Sequence of chain 1.G:
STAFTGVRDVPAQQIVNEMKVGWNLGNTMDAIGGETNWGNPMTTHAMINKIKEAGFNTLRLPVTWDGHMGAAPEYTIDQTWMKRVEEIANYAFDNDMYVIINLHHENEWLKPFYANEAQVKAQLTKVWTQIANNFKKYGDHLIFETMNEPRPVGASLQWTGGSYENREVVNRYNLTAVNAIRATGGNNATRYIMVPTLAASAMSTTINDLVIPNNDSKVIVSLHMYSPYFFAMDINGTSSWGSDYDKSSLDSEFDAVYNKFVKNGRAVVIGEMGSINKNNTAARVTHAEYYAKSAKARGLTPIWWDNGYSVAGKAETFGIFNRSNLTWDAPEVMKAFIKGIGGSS

The small molecule below binds the protein below.
Small molecule (SMILES): OC[C@H]1O[C@@H](O[C@H]2[C@H](O)[C@@H](O)[C@H](O[C@H]3[C@H](O)[C@@H](O)[C@H](O)O[C@@H]3CO)O[C@@H]2CO)[C@H](O)[C@@H](O)[C@@H]1O

Sequence of chain 1.C:
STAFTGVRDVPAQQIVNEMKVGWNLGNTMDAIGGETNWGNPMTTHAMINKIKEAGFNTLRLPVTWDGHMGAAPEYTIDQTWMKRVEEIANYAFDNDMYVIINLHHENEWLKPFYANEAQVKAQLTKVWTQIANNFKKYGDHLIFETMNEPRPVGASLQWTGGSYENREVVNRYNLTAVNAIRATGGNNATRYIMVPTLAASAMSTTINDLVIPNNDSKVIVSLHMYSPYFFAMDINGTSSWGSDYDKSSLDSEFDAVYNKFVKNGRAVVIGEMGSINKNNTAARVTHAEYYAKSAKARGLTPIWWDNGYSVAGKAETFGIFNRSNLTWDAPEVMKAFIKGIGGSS

Binding-site contacts:
Ligand atom O3 contacts residue SER227 of chain 1.G at 3.8 Å.
Ligand atom C6 contacts residue GLU253 of chain 1.C at 3.5 Å.
Ligand atom O2 contacts residue SER252 of chain 1.C at 3.2 Å (h-bond).
Ligand atom O2 contacts residue GLU253 of chain 1.G at 2.8 Å (salt-bridge).
Ligand atom O3 contacts residue ALA202 of chain 1.G at 3.8 Å.
Ligand atom O3 contacts residue SER252 of chain 1.C at 3.0 Å (h-bond).
Ligand atom O4 contacts residue MET203 of chain 1.G at 3.7 Å.
Ligand atom O1 contacts residue SER201 of chain 1.C at 3.6 Å (h-bond).
Ligand atom C3 contacts residue GLU253 of chain 1.C at 4.0 Å.
Ligand atom O6 contacts residue MET203 of chain 1.C at 3.8 Å.
Ligand atom O5 contacts residue MET203 of chain 1.C at 3.4 Å (h-bond).
Ligand atom C3 contacts residue GLU253 of chain 1.G at 3.1 Å.
Ligand atom O6 contacts residue ALA202 of chain 1.C at 2.7 Å (h-bond).
Ligand atom O3 contacts residue MET203 of chain 1.G at 3.3 Å.
Ligand atom C2 contacts residue GLU253 of chain 1.G at 3.4 Å.
Ligand atom C2 contacts residue SER204 of chain 1.G at 3.7 Å.
Ligand atom O1 contacts residue MET203 of chain 1.C at 3.6 Å (h-bond).
Ligand atom O5 contacts residue MET203 of chain 1.G at 3.7 Å.
Ligand atom O2 contacts residue ALA202 of chain 1.G at 4.0 Å.
Ligand atom C5 contacts residue GLU253 of chain 1.C at 3.4 Å.
Ligand atom C1 contacts residue GLU253 of chain 1.C at 3.8 Å.
Ligand atom O4 contacts residue GLU253 of chain 1.C at 3.5 Å.
Ligand atom O5 contacts residue GLU253 of chain 1.C at 3.9 Å.
Ligand atom C6 contacts residue ALA256 of chain 1.C at 4.0 Å (hydrophobic).
Ligand atom C1 contacts residue MET203 of chain 1.C at 3.8 Å (hydrophobic).
Ligand atom O2 contacts residue GLU253 of chain 1.C at 3.5 Å.
Ligand atom C2 contacts residue ALA202 of chain 1.G at 4.0 Å (hydrophobic).
Ligand atom O5 contacts residue ALA202 of chain 1.C at 3.2 Å.
Ligand atom C3 contacts residue SER204 of chain 1.G at 3.4 Å.
Ligand atom O3 contacts residue SER204 of chain 1.G at 3.0 Å (h-bond).
Ligand atom O6 contacts residue ALA256 of chain 1.C at 3.6 Å.
Ligand atom C6 contacts residue GLU253 of chain 1.G at 3.7 Å.
Ligand atom C6 contacts residue ALA202 of chain 1.C at 3.5 Å (hydrophobic).
Ligand atom O2 contacts residue SER204 of chain 1.G at 2.8 Å (h-bond).
Ligand atom O1 contacts residue ALA202 of chain 1.C at 3.4 Å (h-bond).
Ligand atom C2 contacts residue MET203 of chain 1.G at 4.0 Å (hydrophobic).
Ligand atom O3 contacts residue GLU253 of chain 1.G at 3.1 Å (salt-bridge).
Ligand atom C5 contacts residue ALA202 of chain 1.C at 4.0 Å (hydrophobic).
Ligand atom O2 contacts residue MET225 of chain 1.G at 3.9 Å.
Ligand atom O3 contacts residue MET225 of chain 1.G at 3.9 Å.